Binding-site contacts:
Ligand atom C8 contacts residue LYS311 of chain 1.A at 4.2 Å.
Ligand atom O7 contacts residue LYS336 of chain 1.A at 3.9 Å.
Ligand atom C1 contacts residue LYS336 of chain 1.A at 4.3 Å.
Ligand atom O3 contacts residue ASN337 of chain 1.A at 4.5 Å.
Ligand atom C3 contacts residue ASN337 of chain 1.A at 3.5 Å.
Ligand atom N2 contacts residue ASN337 of chain 1.A at 2.5 Å (h-bond).
Ligand atom C5 contacts residue ASN337 of chain 1.A at 3.6 Å.
Ligand atom O7 contacts residue LYS311 of chain 1.A at 4.0 Å.
Ligand atom O7 contacts residue ASN337 of chain 1.A at 4.2 Å.
Ligand atom N2 contacts residue LYS336 of chain 1.A at 3.7 Å.
Ligand atom C7 contacts residue LYS311 of chain 1.A at 4.2 Å.
Ligand atom O5 contacts residue ASN337 of chain 1.A at 2.4 Å (h-bond).
Ligand atom C1 contacts residue ASN337 of chain 1.A at 1.4 Å.
Ligand atom C7 contacts residue LYS336 of chain 1.A at 4.3 Å.
Ligand atom C7 contacts residue ASN337 of chain 1.A at 3.3 Å.
Ligand atom C2 contacts residue ASN337 of chain 1.A at 2.1 Å.
Ligand atom C8 contacts residue ASN337 of chain 1.A at 3.7 Å.
Ligand atom C4 contacts residue ASN337 of chain 1.A at 4.0 Å.

Sequence of chain 1.A:
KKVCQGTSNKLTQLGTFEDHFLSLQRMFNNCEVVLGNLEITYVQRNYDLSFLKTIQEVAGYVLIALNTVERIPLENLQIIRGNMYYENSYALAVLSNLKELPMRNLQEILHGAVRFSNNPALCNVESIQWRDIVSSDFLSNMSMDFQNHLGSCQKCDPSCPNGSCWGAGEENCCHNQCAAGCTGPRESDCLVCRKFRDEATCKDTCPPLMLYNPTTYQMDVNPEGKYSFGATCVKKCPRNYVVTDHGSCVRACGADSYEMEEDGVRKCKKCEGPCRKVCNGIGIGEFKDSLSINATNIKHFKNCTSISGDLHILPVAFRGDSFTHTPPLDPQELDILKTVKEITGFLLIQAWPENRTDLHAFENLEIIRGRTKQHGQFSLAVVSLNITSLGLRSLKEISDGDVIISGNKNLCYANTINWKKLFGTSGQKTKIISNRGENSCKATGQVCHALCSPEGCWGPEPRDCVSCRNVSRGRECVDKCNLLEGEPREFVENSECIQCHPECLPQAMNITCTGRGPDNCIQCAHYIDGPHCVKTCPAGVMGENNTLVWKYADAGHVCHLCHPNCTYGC

A protein and the small-molecule ligand that binds it are described below.
Small molecule (SMILES): CC(=O)N[C@@H]1[C@@H](O)[C@H](O)[C@@H](CO)O[C@H]1O